Sequence of chain 2.A:
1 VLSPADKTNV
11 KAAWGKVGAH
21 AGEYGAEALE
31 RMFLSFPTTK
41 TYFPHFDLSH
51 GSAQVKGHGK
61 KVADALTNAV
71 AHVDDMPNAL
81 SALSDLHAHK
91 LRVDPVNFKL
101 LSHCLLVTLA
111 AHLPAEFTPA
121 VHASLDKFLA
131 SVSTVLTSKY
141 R

A small-molecule ligand and the protein it binds are described below.
Small molecule (SMILES): O=Cc1ccc(CO)o1

Binding-site contacts:
Ligand atom O8 contacts residue SER131 of chain 2.A at 3.8 Å.
Ligand atom C1 contacts residue LYS127 of chain 2.A at 4.2 Å.
Ligand atom C1 contacts residue LEU2 of chain 2.A at 3.5 Å (hydrophobic).
Ligand atom O8 contacts residue THR134 of chain 2.A at 2.6 Å (h-bond).
Ligand atom C7 contacts residue SER131 of chain 2.A at 4.2 Å.
Ligand atom C2 contacts residue VAL1 of chain 2.A at 2.5 Å (hydrophobic).
Ligand atom C7 contacts residue THR134 of chain 2.A at 3.5 Å.
Ligand atom C6 contacts residue SER131 of chain 2.A at 4.2 Å.
Ligand atom C2 contacts residue SER131 of chain 2.A at 3.4 Å.
Ligand atom C4 contacts residue SER131 of chain 2.A at 3.9 Å.
Ligand atom C4 contacts residue ALA130 of chain 2.A at 4.0 Å (hydrophobic).
Ligand atom C1 contacts residue VAL1 of chain 2.A at 1.4 Å (hydrophobic).
Ligand atom C7 contacts residue ALA130 of chain 2.A at 3.8 Å (hydrophobic).
Ligand atom C6 contacts residue LYS127 of chain 2.A at 4.0 Å.
Ligand atom C6 contacts residue VAL1 of chain 2.A at 3.5 Å (hydrophobic).
Ligand atom C1 contacts residue SER131 of chain 2.A at 3.4 Å.
Ligand atom C5 contacts residue LYS127 of chain 2.A at 4.4 Å.
Ligand atom C4 contacts residue VAL1 of chain 2.A at 4.3 Å (hydrophobic).
Ligand atom O8 contacts residue ALA130 of chain 2.A at 3.5 Å (h-bond).
Ligand atom C5 contacts residue ALA130 of chain 2.A at 3.8 Å (hydrophobic).
Ligand atom C2 contacts residue LYS127 of chain 2.A at 4.3 Å.
Ligand atom O3 contacts residue VAL1 of chain 2.A at 3.2 Å (h-bond).
Ligand atom O3 contacts residue SER131 of chain 2.A at 3.1 Å (h-bond).